A protein and the small-molecule ligand that binds it are described below.
Small molecule (SMILES): Nc1ncnc2c1ncn2[C@@H]1O[C@H](CO[P](=O)(O)O[P](=O)(O)NP(=O)(O)O)[C@@H](O)[C@H]1O

Binding-site contacts:
Ligand atom O1A contacts residue GLY1094 of chain 1.G at 3.2 Å.
Ligand atom O1A contacts residue THR1096 of chain 1.G at 3.2 Å (h-bond).
Ligand atom O3A contacts residue LYS1095 of chain 1.G at 3.4 Å (salt-bridge).
Ligand atom O2G contacts residue GLN1217 of chain 1.G at 3.7 Å.
Ligand atom O2' contacts residue TYR1287 of chain 1.G at 2.9 Å.
Ligand atom O1G contacts residue GLU1119 of chain 1.G at 3.6 Å.
Ligand atom O2B contacts residue THR1096 of chain 1.G at 3.2 Å (h-bond).
Ligand atom C5' contacts residue THR1097 of chain 1.G at 3.2 Å.
Ligand atom PB contacts residue LYS1095 of chain 1.G at 3.3 Å.
Ligand atom O1G contacts residue LYS1095 of chain 1.G at 3.8 Å.
Ligand atom O1B contacts residue LYS1095 of chain 1.G at 2.8 Å.
Ligand atom N9 contacts residue TYR1126 of chain 1.G at 3.8 Å.
Ligand atom N6 contacts residue ASP1123 of chain 1.G at 3.5 Å (salt-bridge).
Ligand atom C1' contacts residue TYR1287 of chain 1.G at 3.4 Å (hydrophobic).
Ligand atom O3' contacts residue TYR1287 of chain 1.G at 3.7 Å.
Ligand atom O2G contacts residue LYS1095 of chain 1.G at 3.5 Å (salt-bridge).
Ligand atom C5 contacts residue TYR1126 of chain 1.G at 3.4 Å (hydrophobic).
Ligand atom N3 contacts residue TYR1287 of chain 1.G at 3.8 Å.
Ligand atom N7 contacts residue TYR1126 of chain 1.G at 3.8 Å.
Ligand atom O2B contacts residue LYS1095 of chain 1.G at 2.8 Å (salt-bridge).
Ligand atom O3A contacts residue GLY1094 of chain 1.G at 3.3 Å (h-bond).
Ligand atom C2' contacts residue TYR1287 of chain 1.G at 3.7 Å (hydrophobic).
Ligand atom O1A contacts residue THR1097 of chain 1.G at 2.8 Å (h-bond).
Ligand atom N3 contacts residue TYR1126 of chain 1.G at 3.4 Å.
Ligand atom O5' contacts residue GLY1094 of chain 1.G at 3.5 Å.
Ligand atom O2B contacts residue MG1 of chain 1.HB at 2.5 Å.
Ligand atom O1B contacts residue SER1092 of chain 1.G at 3.1 Å (h-bond).
Ligand atom O1B contacts residue PRO1090 of chain 1.G at 3.8 Å.
Ligand atom C2 contacts residue TYR1126 of chain 1.G at 3.5 Å (hydrophobic).
Ligand atom O3A contacts residue SER1093 of chain 1.G at 3.8 Å.
Ligand atom O4' contacts residue TYR1126 of chain 1.G at 3.0 Å (h-bond).
Ligand atom O2G contacts residue GLU1091 of chain 1.G at 3.6 Å.
Ligand atom PB contacts residue MG1 of chain 1.HB at 3.8 Å.
Ligand atom N3B contacts residue SER1092 of chain 1.G at 3.7 Å.
Ligand atom O1B contacts residue SER1093 of chain 1.G at 3.6 Å.
Ligand atom N1 contacts residue TYR1126 of chain 1.G at 3.7 Å.
Ligand atom O1A contacts residue LYS1095 of chain 1.G at 3.5 Å (salt-bridge).
Ligand atom O1G contacts residue MG1 of chain 1.HB at 2.6 Å.
Ligand atom C6 contacts residue TYR1126 of chain 1.G at 3.6 Å (hydrophobic).
Ligand atom C4 contacts residue TYR1126 of chain 1.G at 3.4 Å (hydrophobic).

Sequence of chain 1.G:
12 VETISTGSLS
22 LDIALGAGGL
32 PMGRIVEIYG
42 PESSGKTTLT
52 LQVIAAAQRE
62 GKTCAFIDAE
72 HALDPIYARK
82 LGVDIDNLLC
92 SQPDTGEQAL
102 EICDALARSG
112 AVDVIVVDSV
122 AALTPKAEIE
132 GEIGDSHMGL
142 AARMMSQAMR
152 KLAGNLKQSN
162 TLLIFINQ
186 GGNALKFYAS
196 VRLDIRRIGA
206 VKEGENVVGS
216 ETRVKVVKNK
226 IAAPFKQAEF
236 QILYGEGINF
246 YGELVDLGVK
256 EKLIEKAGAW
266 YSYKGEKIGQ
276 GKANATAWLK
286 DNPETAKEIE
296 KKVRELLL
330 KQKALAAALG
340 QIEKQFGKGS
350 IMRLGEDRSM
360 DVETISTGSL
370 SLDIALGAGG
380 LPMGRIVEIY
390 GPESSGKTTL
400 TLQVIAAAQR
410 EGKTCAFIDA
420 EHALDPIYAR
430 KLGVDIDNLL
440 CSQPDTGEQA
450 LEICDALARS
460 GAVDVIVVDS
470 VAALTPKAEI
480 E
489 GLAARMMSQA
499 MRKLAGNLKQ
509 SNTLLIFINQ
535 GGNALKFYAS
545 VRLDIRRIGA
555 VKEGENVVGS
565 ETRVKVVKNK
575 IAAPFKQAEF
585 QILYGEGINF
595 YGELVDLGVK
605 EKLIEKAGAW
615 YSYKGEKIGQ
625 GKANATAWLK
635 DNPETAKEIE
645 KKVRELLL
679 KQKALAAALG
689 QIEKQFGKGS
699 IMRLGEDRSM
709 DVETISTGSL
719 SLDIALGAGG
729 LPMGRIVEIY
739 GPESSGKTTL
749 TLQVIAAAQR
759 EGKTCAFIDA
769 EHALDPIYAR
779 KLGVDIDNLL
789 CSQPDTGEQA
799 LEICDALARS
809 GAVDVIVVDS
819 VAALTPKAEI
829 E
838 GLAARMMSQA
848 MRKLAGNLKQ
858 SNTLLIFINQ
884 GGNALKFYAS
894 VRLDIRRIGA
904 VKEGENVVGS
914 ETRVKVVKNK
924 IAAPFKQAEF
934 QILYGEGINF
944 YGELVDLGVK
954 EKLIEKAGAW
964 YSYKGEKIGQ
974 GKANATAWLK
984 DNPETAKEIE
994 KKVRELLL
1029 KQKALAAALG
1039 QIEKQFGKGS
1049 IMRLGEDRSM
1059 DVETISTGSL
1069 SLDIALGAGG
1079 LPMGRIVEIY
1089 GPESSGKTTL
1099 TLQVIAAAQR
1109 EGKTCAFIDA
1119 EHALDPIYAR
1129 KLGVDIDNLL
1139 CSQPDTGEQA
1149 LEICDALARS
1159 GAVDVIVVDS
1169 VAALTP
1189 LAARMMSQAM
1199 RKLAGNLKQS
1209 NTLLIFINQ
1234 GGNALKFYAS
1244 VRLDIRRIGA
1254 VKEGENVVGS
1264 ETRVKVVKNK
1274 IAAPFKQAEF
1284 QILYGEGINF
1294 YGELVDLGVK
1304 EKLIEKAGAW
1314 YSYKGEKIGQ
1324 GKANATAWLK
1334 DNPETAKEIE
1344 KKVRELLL